Sequence of chain 1.F:
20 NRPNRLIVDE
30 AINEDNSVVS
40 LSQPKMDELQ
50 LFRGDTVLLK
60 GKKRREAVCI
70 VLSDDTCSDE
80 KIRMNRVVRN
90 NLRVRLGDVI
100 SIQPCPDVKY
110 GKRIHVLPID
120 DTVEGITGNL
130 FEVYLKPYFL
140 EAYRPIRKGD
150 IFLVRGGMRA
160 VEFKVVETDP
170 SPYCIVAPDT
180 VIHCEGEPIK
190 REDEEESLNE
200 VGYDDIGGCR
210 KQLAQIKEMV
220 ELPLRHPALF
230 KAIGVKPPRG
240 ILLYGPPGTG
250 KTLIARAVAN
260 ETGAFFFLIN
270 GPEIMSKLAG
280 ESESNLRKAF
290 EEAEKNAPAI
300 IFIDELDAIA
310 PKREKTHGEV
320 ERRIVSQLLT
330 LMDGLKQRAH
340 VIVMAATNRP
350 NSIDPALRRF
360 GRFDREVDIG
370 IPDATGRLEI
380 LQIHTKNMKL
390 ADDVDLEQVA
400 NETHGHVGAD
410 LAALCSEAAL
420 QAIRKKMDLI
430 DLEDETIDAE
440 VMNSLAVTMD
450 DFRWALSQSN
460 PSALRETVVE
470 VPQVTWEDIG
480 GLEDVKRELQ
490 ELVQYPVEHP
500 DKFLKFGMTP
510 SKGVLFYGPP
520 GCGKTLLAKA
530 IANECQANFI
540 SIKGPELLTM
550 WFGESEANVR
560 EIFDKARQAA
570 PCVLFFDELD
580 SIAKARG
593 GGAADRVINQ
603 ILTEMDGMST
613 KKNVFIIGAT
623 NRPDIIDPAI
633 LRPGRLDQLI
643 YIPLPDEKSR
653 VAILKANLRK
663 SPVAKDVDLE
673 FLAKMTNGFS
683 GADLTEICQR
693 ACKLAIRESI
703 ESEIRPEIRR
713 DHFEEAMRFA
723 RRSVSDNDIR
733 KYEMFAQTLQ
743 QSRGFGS

A protein and the small-molecule ligand that binds it are described below.
Small molecule (SMILES): Nc1ncnc2c1ncn2[C@@H]1O[C@H](COP(=O)(O)OP(=O)(O)OP(O)(O)=S)[C@@H](O)[C@H]1O

Binding-site contacts:
Ligand atom PG contacts residue MG1 of chain 1.KA at 3.3 Å.
Ligand atom O2B contacts residue CYS521 of chain 1.F at 3.6 Å.
Ligand atom O3A contacts residue CYS521 of chain 1.F at 3.6 Å.
Ligand atom PG contacts residue GLY520 of chain 1.F at 3.6 Å.
Ligand atom S1G contacts residue PRO635 of chain 1.A at 3.6 Å.
Ligand atom O3A contacts residue GLY522 of chain 1.F at 2.8 Å (h-bond).
Ligand atom C8 contacts residue ALA684 of chain 1.F at 3.6 Å (hydrophobic).
Ligand atom O2' contacts residue THR687 of chain 1.F at 3.0 Å (h-bond).
Ligand atom PB contacts residue MG1 of chain 1.KA at 3.2 Å.
Ligand atom O2A contacts residue THR524 of chain 1.F at 3.2 Å (h-bond).
Ligand atom O3B contacts residue MG1 of chain 1.KA at 3.6 Å.
Ligand atom O3B contacts residue GLY520 of chain 1.F at 2.8 Å (h-bond).
Ligand atom O2B contacts residue LYS523 of chain 1.F at 3.0 Å (salt-bridge).
Ligand atom C8 contacts residue GLY683 of chain 1.F at 3.6 Å.
Ligand atom C2 contacts residue ASP477 of chain 1.F at 3.4 Å.
Ligand atom N1 contacts residue ILE655 of chain 1.F at 3.5 Å.
Ligand atom N6 contacts residue GLY479 of chain 1.F at 3.3 Å (h-bond).
Ligand atom C8 contacts residue GLY522 of chain 1.F at 3.6 Å.
Ligand atom S1G contacts residue ARG745 of chain 1.A at 2.5 Å (salt-bridge).
Ligand atom PA contacts residue MG1 of chain 1.KA at 3.4 Å.
Ligand atom O2A contacts residue LEU525 of chain 1.F at 2.9 Å (h-bond).
Ligand atom O1B contacts residue THR524 of chain 1.F at 2.9 Å (h-bond).
Ligand atom O1A contacts residue MG1 of chain 1.KA at 2.1 Å.
Ligand atom C1' contacts residue THR687 of chain 1.F at 3.5 Å.
Ligand atom O2B contacts residue GLY520 of chain 1.F at 3.6 Å (h-bond).
Ligand atom N6 contacts residue ILE478 of chain 1.F at 3.6 Å.
Ligand atom O3A contacts residue LYS523 of chain 1.F at 3.0 Å (salt-bridge).
Ligand atom N7 contacts residue GLY522 of chain 1.F at 3.2 Å (h-bond).
Ligand atom O3G contacts residue ARG745 of chain 1.A at 3.5 Å (salt-bridge).
Ligand atom N9 contacts residue GLY683 of chain 1.F at 3.6 Å.
Ligand atom O2A contacts residue GLY522 of chain 1.F at 3.2 Å.
Ligand atom C8 contacts residue GLY520 of chain 1.F at 3.5 Å.
Ligand atom O4' contacts residue ALA684 of chain 1.F at 3.3 Å.
Ligand atom O1A contacts residue THR524 of chain 1.F at 3.1 Å (h-bond).
Ligand atom N7 contacts residue CYS521 of chain 1.F at 3.1 Å.
Ligand atom O2G contacts residue MG1 of chain 1.KA at 2.1 Å.
Ligand atom O1B contacts residue MG1 of chain 1.KA at 2.1 Å.
Ligand atom S1G contacts residue GLY520 of chain 1.F at 3.7 Å.
Ligand atom O3G contacts residue ASN623 of chain 1.F at 3.2 Å (h-bond).
Ligand atom N1 contacts residue GLY479 of chain 1.F at 3.2 Å (h-bond).

Sequence of chain 1.A:
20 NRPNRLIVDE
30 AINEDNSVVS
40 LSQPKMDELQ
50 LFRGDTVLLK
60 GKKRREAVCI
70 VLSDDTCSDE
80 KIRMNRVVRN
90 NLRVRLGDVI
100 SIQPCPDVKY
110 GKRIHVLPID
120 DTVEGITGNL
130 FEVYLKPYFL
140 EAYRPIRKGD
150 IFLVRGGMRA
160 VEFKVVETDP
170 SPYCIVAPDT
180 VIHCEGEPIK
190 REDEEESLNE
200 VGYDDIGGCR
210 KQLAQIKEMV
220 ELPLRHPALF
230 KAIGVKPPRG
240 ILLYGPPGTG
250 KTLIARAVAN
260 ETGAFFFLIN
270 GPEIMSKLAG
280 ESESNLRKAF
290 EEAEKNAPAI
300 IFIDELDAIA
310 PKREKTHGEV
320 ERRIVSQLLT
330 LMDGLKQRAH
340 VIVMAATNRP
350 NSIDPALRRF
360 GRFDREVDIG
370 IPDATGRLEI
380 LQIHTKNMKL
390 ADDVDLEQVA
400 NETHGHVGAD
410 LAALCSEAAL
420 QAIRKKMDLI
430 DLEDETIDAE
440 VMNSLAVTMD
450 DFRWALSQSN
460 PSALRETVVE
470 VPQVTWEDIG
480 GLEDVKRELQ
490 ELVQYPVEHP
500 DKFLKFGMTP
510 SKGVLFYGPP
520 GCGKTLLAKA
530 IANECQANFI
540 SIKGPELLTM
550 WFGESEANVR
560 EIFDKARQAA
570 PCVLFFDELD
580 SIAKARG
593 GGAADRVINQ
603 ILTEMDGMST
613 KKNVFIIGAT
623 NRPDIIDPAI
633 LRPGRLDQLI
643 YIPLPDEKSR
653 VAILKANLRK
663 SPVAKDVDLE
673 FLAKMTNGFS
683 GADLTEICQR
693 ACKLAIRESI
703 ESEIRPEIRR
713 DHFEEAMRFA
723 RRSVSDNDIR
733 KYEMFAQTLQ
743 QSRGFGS